This protein binds this small molecule.
Small molecule (SMILES): CC(=O)N[C@H]1[C@H](O[C@H]2[C@H](O)[C@@H](NC(C)=O)CO[C@@H]2CO)O[C@H](CO)[C@@H](O[C@@H]2O[C@H](CO[C@H]3O[C@H](CO)[C@@H](O)[C@H](O[C@H]4O[C@H](CO)[C@@H](O)[C@H](O)[C@@H]4O)[C@@H]3O)[C@@H](O)[C@H](O[C@H]3O[C@H](CO)[C@@H](O)[C@H](O)[C@@H]3O)[C@@H]2O)[C@@H]1O

Sequence of chain 1.B:
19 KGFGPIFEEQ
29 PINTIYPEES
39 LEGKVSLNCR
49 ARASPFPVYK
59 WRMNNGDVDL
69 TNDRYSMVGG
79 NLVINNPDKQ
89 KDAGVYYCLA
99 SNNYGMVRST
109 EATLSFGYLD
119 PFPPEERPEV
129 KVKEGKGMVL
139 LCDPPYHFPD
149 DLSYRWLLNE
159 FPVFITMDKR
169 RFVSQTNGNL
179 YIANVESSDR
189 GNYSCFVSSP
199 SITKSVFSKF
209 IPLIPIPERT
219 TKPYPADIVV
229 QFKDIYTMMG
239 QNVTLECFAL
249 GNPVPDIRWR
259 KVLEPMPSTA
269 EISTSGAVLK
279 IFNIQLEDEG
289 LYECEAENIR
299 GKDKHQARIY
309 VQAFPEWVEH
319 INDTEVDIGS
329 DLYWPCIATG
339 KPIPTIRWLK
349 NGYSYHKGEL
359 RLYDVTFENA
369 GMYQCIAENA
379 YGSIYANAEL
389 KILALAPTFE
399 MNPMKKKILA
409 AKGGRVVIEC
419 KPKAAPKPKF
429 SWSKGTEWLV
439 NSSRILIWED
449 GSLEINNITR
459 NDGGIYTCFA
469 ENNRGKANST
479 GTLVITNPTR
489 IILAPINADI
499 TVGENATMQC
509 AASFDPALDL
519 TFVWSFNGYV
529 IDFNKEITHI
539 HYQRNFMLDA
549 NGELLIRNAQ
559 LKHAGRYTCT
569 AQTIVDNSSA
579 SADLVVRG

Binding-site contacts:
Ligand atom C1 contacts residue ASN240 of chain 1.B at 1.5 Å.
Ligand atom C2 contacts residue ASN240 of chain 1.B at 2.6 Å.
Ligand atom O5 contacts residue ASN240 of chain 1.B at 2.4 Å (h-bond).
Ligand atom O7 contacts residue PHE280 of chain 1.B at 4.3 Å.
Ligand atom N2 contacts residue ASN240 of chain 1.B at 3.0 Å (h-bond).
Ligand atom C6 contacts residue ASN240 of chain 1.B at 4.2 Å.
Ligand atom C4 contacts residue ASN240 of chain 1.B at 4.3 Å.
Ligand atom C3 contacts residue ASN240 of chain 1.B at 3.9 Å.
Ligand atom C7 contacts residue ASN240 of chain 1.B at 4.2 Å.
Ligand atom C5 contacts residue ASN240 of chain 1.B at 3.6 Å.
Ligand atom O6 contacts residue ASN240 of chain 1.B at 4.4 Å.